This small molecule binds to this protein.
Small molecule (SMILES): O=P(O)(O)[C@@H](CCCc1cccc(Oc2ccccc2)c1)S(=O)(=O)O

Binding-site contacts:
Ligand atom CAG contacts residue ILE28 of chain 1.E at 3.9 Å (hydrophobic).
Ligand atom PAX contacts residue MG1 of chain 1.P at 3.5 Å.
Ligand atom CAW contacts residue ASP50 of chain 1.E at 4.0 Å.
Ligand atom CAU contacts residue TYR43 of chain 1.E at 3.8 Å (hydrophobic).
Ligand atom CAN contacts residue TYR43 of chain 1.E at 3.6 Å (hydrophobic).
Ligand atom CAJ contacts residue TYR43 of chain 1.E at 4.0 Å (hydrophobic).
Ligand atom CAH contacts residue TYR43 of chain 1.E at 3.5 Å (hydrophobic).
Ligand atom CAV contacts residue LEU46 of chain 1.E at 3.9 Å (hydrophobic).
Ligand atom OAS contacts residue LEU46 of chain 1.E at 3.8 Å.
Ligand atom OAA contacts residue GLU53 of chain 1.E at 3.4 Å (salt-bridge).
Ligand atom CAI contacts residue LEU153 of chain 1.E at 4.0 Å (hydrophobic).
Ligand atom CAO contacts residue LEU46 of chain 1.E at 3.8 Å (hydrophobic).
Ligand atom CAJ contacts residue ARG47 of chain 1.E at 3.9 Å.
Ligand atom CAO contacts residue VAL149 of chain 1.E at 3.8 Å (hydrophobic).
Ligand atom CAL contacts residue TYR43 of chain 1.E at 3.6 Å (hydrophobic).
Ligand atom OAA contacts residue MG1 of chain 1.P at 2.5 Å.
Ligand atom OAC contacts residue ARG198 of chain 1.E at 3.3 Å (salt-bridge).
Ligand atom OAD contacts residue ASP50 of chain 1.E at 3.9 Å.
Ligand atom CAU contacts residue VAL149 of chain 1.E at 3.5 Å (hydrophobic).
Ligand atom CAM contacts residue TYR43 of chain 1.E at 3.8 Å (hydrophobic).
Ligand atom OAB contacts residue GLN182 of chain 1.E at 2.8 Å (h-bond).
Ligand atom OAE contacts residue ASP54 of chain 1.E at 3.0 Å (salt-bridge).
Ligand atom OAE contacts residue ASP50 of chain 1.E at 2.6 Å (salt-bridge).
Ligand atom CAP contacts residue VAL145 of chain 1.E at 3.5 Å (hydrophobic).
Ligand atom CAI contacts residue TYR43 of chain 1.E at 3.6 Å (hydrophobic).
Ligand atom CAN contacts residue LEU46 of chain 1.E at 4.0 Å (hydrophobic).
Ligand atom OAA contacts residue ASP54 of chain 1.E at 4.0 Å.
Ligand atom OAC contacts residue ASP50 of chain 1.E at 3.6 Å.
Ligand atom OAB contacts residue MG1 of chain 1.P at 3.7 Å.
Ligand atom CAH contacts residue PHE24 of chain 1.E at 3.5 Å (hydrophobic).
Ligand atom CAK contacts residue LEU46 of chain 1.E at 4.0 Å (hydrophobic).
Ligand atom CAG contacts residue TYR43 of chain 1.E at 3.7 Å (hydrophobic).
Ligand atom CAQ contacts residue VAL145 of chain 1.E at 3.4 Å (hydrophobic).
Ligand atom OAS contacts residue VAL149 of chain 1.E at 3.1 Å.
Ligand atom OAA contacts residue ASP50 of chain 1.E at 3.0 Å (salt-bridge).
Ligand atom CAM contacts residue VAL149 of chain 1.E at 3.6 Å (hydrophobic).
Ligand atom PAX contacts residue ASP50 of chain 1.E at 3.8 Å.
Ligand atom CAR contacts residue ASP50 of chain 1.E at 3.5 Å.
Ligand atom SAY contacts residue ASP50 of chain 1.E at 3.6 Å.
Ligand atom OAC contacts residue ASP54 of chain 1.E at 2.8 Å (salt-bridge).

Sequence of chain 1.E:
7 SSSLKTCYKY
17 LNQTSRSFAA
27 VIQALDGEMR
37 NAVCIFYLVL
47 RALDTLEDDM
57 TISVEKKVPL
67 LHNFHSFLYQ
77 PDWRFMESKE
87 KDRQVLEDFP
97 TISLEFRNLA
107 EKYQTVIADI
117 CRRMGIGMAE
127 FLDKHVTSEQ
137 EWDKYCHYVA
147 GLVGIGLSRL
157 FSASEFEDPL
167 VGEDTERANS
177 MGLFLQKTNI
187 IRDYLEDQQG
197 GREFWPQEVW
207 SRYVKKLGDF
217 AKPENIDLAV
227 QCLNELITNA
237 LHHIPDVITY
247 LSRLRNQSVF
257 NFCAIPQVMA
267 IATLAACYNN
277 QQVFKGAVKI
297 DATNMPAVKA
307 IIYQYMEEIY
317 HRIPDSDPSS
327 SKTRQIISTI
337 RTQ